Binding-site contacts:
Ligand atom O contacts residue LEU71 of chain 1.A at 3.6 Å.
Ligand atom NE contacts residue PHE52 of chain 1.A at 3.4 Å.
Ligand atom OXT contacts residue SER120 of chain 1.A at 3.3 Å.
Ligand atom C contacts residue THR121 of chain 1.A at 3.7 Å.
Ligand atom N contacts residue SER70 of chain 1.A at 2.8 Å (h-bond).
Ligand atom OXT contacts residue ARG77 of chain 1.A at 2.9 Å (salt-bridge).
Ligand atom OXT contacts residue PHE52 of chain 1.A at 3.5 Å.
Ligand atom C contacts residue SER72 of chain 1.A at 3.9 Å.
Ligand atom CD contacts residue PHE52 of chain 1.A at 3.6 Å (hydrophobic).
Ligand atom CZ contacts residue ASP11 of chain 1.A at 3.3 Å.
Ligand atom NH1 contacts residue ASP11 of chain 1.A at 2.8 Å (salt-bridge).
Ligand atom N contacts residue SER72 of chain 1.A at 2.9 Å (h-bond).
Ligand atom OXT contacts residue THR121 of chain 1.A at 2.9 Å (h-bond).
Ligand atom N contacts residue ASP161 of chain 1.A at 2.9 Å (salt-bridge).
Ligand atom CG contacts residue ASP161 of chain 1.A at 3.7 Å.
Ligand atom CZ contacts residue SER69 of chain 1.A at 3.6 Å.
Ligand atom CA contacts residue GLN122 of chain 1.A at 3.6 Å.
Ligand atom CD contacts residue LEU117 of chain 1.A at 3.8 Å (hydrophobic).
Ligand atom O contacts residue PHE52 of chain 1.A at 3.8 Å.
Ligand atom C contacts residue ARG77 of chain 1.A at 3.5 Å.
Ligand atom CG contacts residue PHE52 of chain 1.A at 3.7 Å (hydrophobic).
Ligand atom CA contacts residue THR121 of chain 1.A at 3.6 Å.
Ligand atom CB contacts residue ASP161 of chain 1.A at 3.6 Å.
Ligand atom O contacts residue SER72 of chain 1.A at 2.8 Å (h-bond).
Ligand atom CZ contacts residue PHE52 of chain 1.A at 3.6 Å (hydrophobic).
Ligand atom CG contacts residue SER70 of chain 1.A at 3.3 Å.
Ligand atom CZ contacts residue ALA14 of chain 1.A at 3.7 Å (hydrophobic).
Ligand atom O contacts residue ARG77 of chain 1.A at 2.7 Å (salt-bridge).
Ligand atom C contacts residue PHE52 of chain 1.A at 3.8 Å (hydrophobic).
Ligand atom NE contacts residue SER69 of chain 1.A at 3.0 Å (h-bond).
Ligand atom NH1 contacts residue LEU117 of chain 1.A at 3.6 Å.
Ligand atom NH2 contacts residue ASP11 of chain 1.A at 3.0 Å (salt-bridge).
Ligand atom CA contacts residue SER70 of chain 1.A at 3.7 Å.
Ligand atom NH1 contacts residue ALA14 of chain 1.A at 3.8 Å.
Ligand atom CA contacts residue ASP161 of chain 1.A at 3.6 Å.
Ligand atom NH2 contacts residue SER69 of chain 1.A at 3.0 Å (h-bond).
Ligand atom CB contacts residue GLN122 of chain 1.A at 3.5 Å.
Ligand atom O contacts residue SER70 of chain 1.A at 3.3 Å (h-bond).
Ligand atom NH2 contacts residue ALA14 of chain 1.A at 3.5 Å.
Ligand atom CA contacts residue SER72 of chain 1.A at 3.8 Å.

The protein below binds the small molecule below.
Small molecule (SMILES): NC(=[NH2+])NCCC[C@H](N)C(=O)O

Sequence of chain 1.A:
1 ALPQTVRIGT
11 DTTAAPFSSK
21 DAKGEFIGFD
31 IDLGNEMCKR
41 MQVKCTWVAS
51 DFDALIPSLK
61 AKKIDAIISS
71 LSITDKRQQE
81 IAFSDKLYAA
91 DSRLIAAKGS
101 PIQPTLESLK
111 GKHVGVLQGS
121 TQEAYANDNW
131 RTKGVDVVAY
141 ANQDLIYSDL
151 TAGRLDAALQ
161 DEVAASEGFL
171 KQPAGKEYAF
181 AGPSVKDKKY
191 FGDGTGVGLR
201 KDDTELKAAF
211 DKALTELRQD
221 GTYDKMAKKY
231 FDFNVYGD